Sequence of chain 1.A:
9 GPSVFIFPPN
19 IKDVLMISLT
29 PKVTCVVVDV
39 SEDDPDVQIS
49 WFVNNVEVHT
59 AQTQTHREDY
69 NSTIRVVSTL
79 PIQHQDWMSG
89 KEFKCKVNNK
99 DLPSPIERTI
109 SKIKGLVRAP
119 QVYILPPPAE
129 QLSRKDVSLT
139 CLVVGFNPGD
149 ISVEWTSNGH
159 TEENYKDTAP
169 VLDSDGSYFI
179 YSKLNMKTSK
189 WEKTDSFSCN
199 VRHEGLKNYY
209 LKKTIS

Binding-site contacts:
Ligand atom C3 contacts residue THR32 of chain 1.A at 3.5 Å.
Ligand atom O7 contacts residue ASN69 of chain 1.A at 3.1 Å (h-bond).
Ligand atom C2 contacts residue ASP37 of chain 1.A at 3.4 Å.
Ligand atom C3 contacts residue ASP37 of chain 1.A at 3.4 Å.
Ligand atom O7 contacts residue ARG73 of chain 1.A at 2.9 Å (salt-bridge).
Ligand atom C6 contacts residue MAN7 of chain 1.D at 3.4 Å.
Ligand atom O7 contacts residue VAL36 of chain 1.A at 3.6 Å.
Ligand atom O2 contacts residue PRO16 of chain 1.A at 2.9 Å (h-bond).
Ligand atom C2 contacts residue THR32 of chain 1.A at 3.4 Å.
Ligand atom C7 contacts residue ARG73 of chain 1.A at 3.6 Å.
Ligand atom C3 contacts residue MAN3 of chain 1.D at 3.2 Å.
Ligand atom O2 contacts residue THR32 of chain 1.A at 2.6 Å (h-bond).
Ligand atom C7 contacts residue ASP37 of chain 1.A at 3.5 Å.
Ligand atom C1 contacts residue ASN69 of chain 1.A at 1.4 Å.
Ligand atom C7 contacts residue ASN69 of chain 1.A at 3.3 Å.
Ligand atom C5 contacts residue MAN7 of chain 1.D at 3.2 Å.
Ligand atom C2 contacts residue PHE13 of chain 1.A at 3.6 Å (hydrophobic).
Ligand atom O5 contacts residue ASN69 of chain 1.A at 2.3 Å (h-bond).
Ligand atom O4 contacts residue MAN7 of chain 1.D at 2.6 Å (h-bond).
Ligand atom N2 contacts residue ASN69 of chain 1.A at 2.9 Å (h-bond).
Ligand atom O2 contacts residue MAN7 of chain 1.D at 2.7 Å (h-bond).
Ligand atom C8 contacts residue ARG73 of chain 1.A at 3.6 Å.
Ligand atom C2 contacts residue PRO16 of chain 1.A at 3.5 Å (hydrophobic).
Ligand atom N2 contacts residue ASP37 of chain 1.A at 2.6 Å (salt-bridge).
Ligand atom C2 contacts residue MAN7 of chain 1.D at 3.6 Å.
Ligand atom C8 contacts residue ASP37 of chain 1.A at 3.6 Å.
Ligand atom O6 contacts residue PHE15 of chain 1.A at 3.4 Å.
Ligand atom O2 contacts residue LYS30 of chain 1.A at 3.4 Å (salt-bridge).
Ligand atom C5 contacts residue PHE15 of chain 1.A at 3.6 Å (hydrophobic).
Ligand atom O6 contacts residue MAN7 of chain 1.D at 2.5 Å (h-bond).
Ligand atom C5 contacts residue ASN69 of chain 1.A at 3.6 Å.
Ligand atom O4 contacts residue MAN3 of chain 1.D at 3.5 Å (h-bond).
Ligand atom O4 contacts residue VAL36 of chain 1.A at 3.5 Å.
Ligand atom O3 contacts residue MAN3 of chain 1.D at 3.0 Å (h-bond).
Ligand atom O4 contacts residue MAN7 of chain 1.D at 3.5 Å (h-bond).
Ligand atom O5 contacts residue PHE13 of chain 1.A at 3.3 Å.
Ligand atom C6 contacts residue PHE15 of chain 1.A at 3.4 Å (hydrophobic).
Ligand atom O3 contacts residue NAG2 of chain 1.D at 3.6 Å.
Ligand atom C2 contacts residue ASN69 of chain 1.A at 2.4 Å.
Ligand atom O3 contacts residue LYS30 of chain 1.A at 3.0 Å (salt-bridge).

A protein and the small-molecule ligand that binds it are described below.
Small molecule (SMILES): CC(=O)N[C@H]1[C@H](O[C@H]2[C@H](O)[C@@H](NC(C)=O)CO[C@@H]2CO[C@@H]2O[C@@H](C)[C@@H](O)[C@@H](O)[C@@H]2O)O[C@H](CO)[C@@H](O[C@@H]2O[C@H](CO[C@H]3O[C@H](CO)[C@@H](O)[C@H](O)[C@@H]3O[C@@H]3O[C@H](CO)[C@@H](O[C@@H]4O[C@H](CO)[C@H](O)[C@H](O)[C@H]4O)[C@H](O)[C@H]3NC(C)=O)[C@@H](O)[C@H](O[C@H]3O[C@H](CO)[C@@H](O)[C@H](O)[C@@H]3O[C@@H]3O[C@H](CO)[C@@H](O)[C@H](O)[C@H]3NC(C)=O)[C@@H]2O)[C@@H]1O